Binding-site contacts:
Ligand atom N2 contacts residue ILE126 of chain 1.A at 3.4 Å.
Ligand atom O3' contacts residue ALA39 of chain 1.A at 3.3 Å.
Ligand atom O2A contacts residue GLY22 of chain 1.A at 3.2 Å.
Ligand atom O2A contacts residue THR24 of chain 1.A at 3.2 Å (h-bond).
Ligand atom O1B contacts residue THR24 of chain 1.A at 2.8 Å (h-bond).
Ligand atom O3G contacts residue MG1 of chain 1.F at 3.4 Å.
Ligand atom O2' contacts residue LYS37 of chain 1.A at 2.7 Å (salt-bridge).
Ligand atom N3B contacts residue GLY20 of chain 1.A at 3.0 Å (h-bond).
Ligand atom PB contacts residue MG1 of chain 1.F at 3.2 Å.
Ligand atom O2B contacts residue THR21 of chain 1.A at 3.4 Å (h-bond).
Ligand atom N7 contacts residue ASN122 of chain 1.A at 3.0 Å (h-bond).
Ligand atom O3' contacts residue LYS38 of chain 1.A at 3.4 Å.
Ligand atom O3G contacts residue GLY19 of chain 1.A at 3.3 Å.
Ligand atom O2A contacts residue THR25 of chain 1.A at 2.9 Å (h-bond).
Ligand atom C3' contacts residue LYS38 of chain 1.A at 3.4 Å.
Ligand atom O2G contacts residue MG1 of chain 1.F at 2.2 Å.
Ligand atom O6 contacts residue SER150 of chain 1.A at 3.3 Å (h-bond).
Ligand atom O2' contacts residue GLU36 of chain 1.A at 3.4 Å (salt-bridge).
Ligand atom O5' contacts residue THR25 of chain 1.A at 3.2 Å (h-bond).
Ligand atom O2B contacts residue GLY20 of chain 1.A at 3.4 Å (h-bond).
Ligand atom O1G contacts residue ALA41 of chain 1.A at 3.3 Å.
Ligand atom O2B contacts residue GLY22 of chain 1.A at 3.4 Å (h-bond).
Ligand atom O6 contacts residue LYS152 of chain 1.A at 3.1 Å (salt-bridge).
Ligand atom O6 contacts residue ASP125 of chain 1.A at 2.8 Å (salt-bridge).
Ligand atom O3' contacts residue LYS37 of chain 1.A at 3.0 Å (salt-bridge).
Ligand atom C6 contacts residue ASP125 of chain 1.A at 3.2 Å.
Ligand atom PG contacts residue MG1 of chain 1.F at 3.1 Å.
Ligand atom O3G contacts residue LYS23 of chain 1.A at 3.0 Å (salt-bridge).
Ligand atom O2A contacts residue LYS23 of chain 1.A at 3.3 Å (salt-bridge).
Ligand atom N2 contacts residue ASP125 of chain 1.A at 3.1 Å (salt-bridge).
Ligand atom O3G contacts residue GLY68 of chain 1.A at 2.6 Å (h-bond).
Ligand atom O3A contacts residue GLY22 of chain 1.A at 3.2 Å (h-bond).
Ligand atom O4' contacts residue LYS123 of chain 1.A at 3.2 Å (salt-bridge).
Ligand atom C2 contacts residue ASP125 of chain 1.A at 3.5 Å.
Ligand atom O6 contacts residue ALA151 of chain 1.A at 3.2 Å (h-bond).
Ligand atom N1 contacts residue ASP125 of chain 1.A at 2.9 Å (salt-bridge).
Ligand atom O2G contacts residue THR42 of chain 1.A at 2.5 Å (h-bond).
Ligand atom O1B contacts residue MG1 of chain 1.F at 2.1 Å.
Ligand atom O6 contacts residue ASN122 of chain 1.A at 3.5 Å (h-bond).
Ligand atom O2B contacts residue LYS23 of chain 1.A at 2.8 Å (salt-bridge).

Sequence of chain 1.A:
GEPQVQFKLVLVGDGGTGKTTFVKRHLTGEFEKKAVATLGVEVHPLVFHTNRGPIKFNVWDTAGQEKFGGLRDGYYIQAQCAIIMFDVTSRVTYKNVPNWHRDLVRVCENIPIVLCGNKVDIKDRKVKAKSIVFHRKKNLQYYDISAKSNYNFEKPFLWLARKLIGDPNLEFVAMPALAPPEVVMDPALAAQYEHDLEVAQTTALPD

This protein binds this small molecule.
Small molecule (SMILES): Nc1nc2c(ncn2[C@@H]2O[C@H](CO[P](=O)(O)O[P](=O)(O)NP(=O)(O)O)[C@@H](O)[C@H]2O)c(=O)[nH]1